Binding-site contacts:
Ligand atom C3 contacts residue ARG16 of chain 1.A at 3.8 Å.
Ligand atom C2 contacts residue ASN137 of chain 1.A at 4.1 Å.
Ligand atom O2 contacts residue PHE141 of chain 1.A at 3.9 Å.
Ligand atom O2 contacts residue ARG16 of chain 1.A at 3.4 Å (salt-bridge).
Ligand atom O1 contacts residue ASP135 of chain 1.A at 2.5 Å (salt-bridge).
Ligand atom C3 contacts residue LYS242 of chain 1.A at 3.6 Å.
Ligand atom C1 contacts residue ARG91 of chain 1.A at 4.0 Å.
Ligand atom C1 contacts residue TRP169 of chain 1.A at 3.8 Å (hydrophobic).
Ligand atom O1 contacts residue ASP90 of chain 1.A at 3.7 Å.
Ligand atom C5 contacts residue ARG91 of chain 1.A at 3.9 Å.
Ligand atom C1 contacts residue ASP135 of chain 1.A at 3.3 Å.
Ligand atom O3 contacts residue ARG16 of chain 1.A at 2.8 Å (salt-bridge).
Ligand atom O3 contacts residue ASP222 of chain 1.A at 2.6 Å (salt-bridge).
Ligand atom O5 contacts residue ARG91 of chain 1.A at 2.9 Å (salt-bridge).
Ligand atom C5 contacts residue ASN196 of chain 1.A at 3.7 Å.
Ligand atom C2 contacts residue ASP90 of chain 1.A at 3.4 Å.
Ligand atom O5 contacts residue ASP135 of chain 1.A at 3.2 Å (salt-bridge).
Ligand atom O2 contacts residue ASP90 of chain 1.A at 2.7 Å (salt-bridge).
Ligand atom C1 contacts residue ASP90 of chain 1.A at 4.2 Å.
Ligand atom O4 contacts residue ASN196 of chain 1.A at 2.8 Å (h-bond).
Ligand atom O2 contacts residue LYS242 of chain 1.A at 2.9 Å (salt-bridge).
Ligand atom O4 contacts residue LEU14 of chain 1.A at 3.6 Å.
Ligand atom C3 contacts residue GLN221 of chain 1.A at 4.2 Å.
Ligand atom O3 contacts residue LYS242 of chain 1.A at 2.9 Å (salt-bridge).
Ligand atom C1 contacts residue ASN137 of chain 1.A at 3.9 Å.
Ligand atom C5 contacts residue TRP169 of chain 1.A at 3.3 Å (hydrophobic).
Ligand atom O5 contacts residue TRP169 of chain 1.A at 3.2 Å (h-bond).
Ligand atom O1 contacts residue ARG91 of chain 1.A at 3.1 Å (salt-bridge).
Ligand atom C4 contacts residue ASN196 of chain 1.A at 3.8 Å.
Ligand atom C5 contacts residue LEU14 of chain 1.A at 3.5 Å (hydrophobic).
Ligand atom C4 contacts residue LEU14 of chain 1.A at 3.5 Å (hydrophobic).
Ligand atom C4 contacts residue ASP222 of chain 1.A at 3.5 Å.
Ligand atom O1 contacts residue ASN137 of chain 1.A at 2.9 Å (h-bond).
Ligand atom O4 contacts residue ASP222 of chain 1.A at 2.5 Å (salt-bridge).
Ligand atom C2 contacts residue LYS242 of chain 1.A at 3.8 Å.
Ligand atom C1 contacts residue PHE141 of chain 1.A at 3.9 Å (hydrophobic).
Ligand atom O2 contacts residue ASN137 of chain 1.A at 3.2 Å (h-bond).
Ligand atom O3 contacts residue GLN221 of chain 1.A at 4.2 Å.
Ligand atom C3 contacts residue ASP222 of chain 1.A at 3.5 Å.
Ligand atom C2 contacts residue ARG16 of chain 1.A at 3.7 Å.

Sequence of chain 1.A:
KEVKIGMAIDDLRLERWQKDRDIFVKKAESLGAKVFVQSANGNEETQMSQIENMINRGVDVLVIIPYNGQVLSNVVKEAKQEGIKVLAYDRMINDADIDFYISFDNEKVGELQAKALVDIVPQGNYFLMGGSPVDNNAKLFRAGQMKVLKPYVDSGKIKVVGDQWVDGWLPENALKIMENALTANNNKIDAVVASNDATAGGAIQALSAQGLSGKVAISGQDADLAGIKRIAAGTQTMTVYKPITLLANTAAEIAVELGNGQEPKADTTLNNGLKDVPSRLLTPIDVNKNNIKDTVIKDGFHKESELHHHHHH

The small molecule below binds the protein below.
Small molecule (SMILES): O[C@@H]1[C@@H](O)[C@H](O)OC[C@H]1O